The small molecule below binds the protein below.
Small molecule (SMILES): C[C@H](CCC(=O)O)[C@H]1CC[C@H]2[C@@H]3[C@H](O)C[C@@H]4C[C@H](O)CC[C@]4(C)[C@H]3C[C@H](O)[C@]12C

Binding-site contacts:
Ligand atom O26 contacts residue PHE1 of chain 1.W at 3.1 Å (h-bond).
Ligand atom C20 contacts residue PHE1 of chain 1.W at 4.5 Å (hydrophobic).
Ligand atom C4 contacts residue PHE162 of chain 1.P at 4.5 Å (hydrophobic).
Ligand atom C1 contacts residue PHE162 of chain 1.P at 4.4 Å (hydrophobic).
Ligand atom C6 contacts residue LEU158 of chain 1.P at 4.4 Å (hydrophobic).
Ligand atom C3 contacts residue PHE162 of chain 1.P at 4.5 Å (hydrophobic).
Ligand atom C24 contacts residue PHE1 of chain 1.W at 4.1 Å (hydrophobic).
Ligand atom O26 contacts residue PHE223 of chain 1.P at 4.4 Å.
Ligand atom C18 contacts residue LEU221 of chain 1.P at 3.6 Å (hydrophobic).
Ligand atom C15 contacts residue LEU158 of chain 1.P at 4.0 Å (hydrophobic).
Ligand atom C18 contacts residue LEU158 of chain 1.P at 4.2 Å (hydrophobic).
Ligand atom C7 contacts residue GLN159 of chain 1.P at 4.0 Å.
Ligand atom C19 contacts residue PHE217 of chain 1.P at 3.5 Å (hydrophobic).
Ligand atom C19 contacts residue PHE162 of chain 1.P at 3.5 Å (hydrophobic).
Ligand atom C23 contacts residue ARG154 of chain 1.P at 3.5 Å.
Ligand atom C6 contacts residue GLN159 of chain 1.P at 4.1 Å.
Ligand atom C21 contacts residue PHE1 of chain 1.W at 3.9 Å (hydrophobic).
Ligand atom O7 contacts residue GLN159 of chain 1.P at 3.7 Å.
Ligand atom C23 contacts residue PHE1 of chain 1.W at 4.1 Å (hydrophobic).
Ligand atom C16 contacts residue LEU158 of chain 1.P at 4.1 Å (hydrophobic).
Ligand atom C5 contacts residue PHE162 of chain 1.P at 3.8 Å (hydrophobic).
Ligand atom O25 contacts residue ARG154 of chain 1.P at 3.0 Å (salt-bridge).
Ligand atom C10 contacts residue PHE162 of chain 1.P at 4.3 Å (hydrophobic).
Ligand atom O26 contacts residue ARG154 of chain 1.P at 3.8 Å.
Ligand atom C24 contacts residue ARG154 of chain 1.P at 3.2 Å.
Ligand atom C6 contacts residue PHE162 of chain 1.P at 3.8 Å (hydrophobic).

Sequence of chain 1.P:
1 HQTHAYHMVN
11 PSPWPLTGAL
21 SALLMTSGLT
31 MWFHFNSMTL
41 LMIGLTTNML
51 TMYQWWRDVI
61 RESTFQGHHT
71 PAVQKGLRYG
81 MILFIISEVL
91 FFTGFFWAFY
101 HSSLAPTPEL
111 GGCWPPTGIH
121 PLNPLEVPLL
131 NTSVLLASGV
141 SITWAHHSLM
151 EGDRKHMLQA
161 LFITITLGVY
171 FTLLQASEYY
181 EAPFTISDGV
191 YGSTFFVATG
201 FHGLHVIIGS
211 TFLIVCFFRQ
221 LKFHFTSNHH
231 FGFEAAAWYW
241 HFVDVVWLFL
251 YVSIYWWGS

Sequence of chain 1.W:
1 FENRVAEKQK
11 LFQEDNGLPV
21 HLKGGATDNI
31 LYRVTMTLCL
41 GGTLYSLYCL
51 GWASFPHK